Binding-site contacts:
Ligand atom N7 contacts residue TYR233 of chain 1.B at 3.6 Å.
Ligand atom C5 contacts residue PHE250 of chain 1.B at 3.4 Å (hydrophobic).
Ligand atom N9 contacts residue TYR233 of chain 1.B at 4.0 Å.
Ligand atom N7 contacts residue PHE250 of chain 1.B at 3.5 Å.
Ligand atom N3 contacts residue TYR233 of chain 1.B at 4.3 Å.
Ligand atom N6 contacts residue ASP231 of chain 1.B at 3.9 Å.
Ligand atom C4 contacts residue TYR233 of chain 1.B at 4.0 Å (hydrophobic).
Ligand atom N6 contacts residue PHE250 of chain 1.B at 4.1 Å.
Ligand atom C8 contacts residue TYR233 of chain 1.B at 3.7 Å (hydrophobic).
Ligand atom N6 contacts residue CYS232 of chain 1.B at 3.0 Å.
Ligand atom C8 contacts residue PHE250 of chain 1.B at 3.8 Å (hydrophobic).
Ligand atom C4 contacts residue PHE250 of chain 1.B at 3.5 Å (hydrophobic).
Ligand atom N3 contacts residue PHE250 of chain 1.B at 4.1 Å.
Ligand atom C6 contacts residue PHE250 of chain 1.B at 3.8 Å (hydrophobic).
Ligand atom C5 contacts residue TYR233 of chain 1.B at 3.6 Å (hydrophobic).
Ligand atom N6 contacts residue TYR233 of chain 1.B at 2.6 Å (h-bond).
Ligand atom N1 contacts residue PHE250 of chain 1.B at 4.2 Å.
Ligand atom C2 contacts residue PHE250 of chain 1.B at 4.3 Å (hydrophobic).
Ligand atom N1 contacts residue HIS246 of chain 1.B at 4.4 Å.
Ligand atom C6 contacts residue TYR233 of chain 1.B at 3.6 Å (hydrophobic).
Ligand atom N9 contacts residue PHE250 of chain 1.B at 3.8 Å.
Ligand atom C6 contacts residue CYS232 of chain 1.B at 4.1 Å (hydrophobic).
Ligand atom N1 contacts residue TYR233 of chain 1.B at 3.7 Å.
Ligand atom N1 contacts residue CYS232 of chain 1.B at 3.8 Å.
Ligand atom C2 contacts residue TYR233 of chain 1.B at 4.2 Å (hydrophobic).

This small molecule binds to this protein.
Small molecule (SMILES): Nc1ncnc2[nH]cnc12

Sequence of chain 1.B:
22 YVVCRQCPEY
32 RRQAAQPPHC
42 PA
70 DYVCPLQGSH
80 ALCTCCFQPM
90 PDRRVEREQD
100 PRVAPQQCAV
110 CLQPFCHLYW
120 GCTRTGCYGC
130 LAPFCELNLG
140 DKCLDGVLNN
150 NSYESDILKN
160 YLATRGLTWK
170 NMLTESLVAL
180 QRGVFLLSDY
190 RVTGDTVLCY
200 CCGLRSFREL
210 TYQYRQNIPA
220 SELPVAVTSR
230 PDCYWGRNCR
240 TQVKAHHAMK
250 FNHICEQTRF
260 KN